Binding-site contacts:
Ligand atom C4 contacts residue ASN17 of chain 1.A at 4.3 Å.
Ligand atom C8 contacts residue VAL16 of chain 1.A at 4.5 Å (hydrophobic).
Ligand atom C5 contacts residue ASN17 of chain 1.A at 3.7 Å.
Ligand atom C3 contacts residue ASN17 of chain 1.A at 3.8 Å.
Ligand atom C1 contacts residue ASN17 of chain 1.A at 1.5 Å.
Ligand atom N2 contacts residue CYS15 of chain 1.A at 3.7 Å.
Ligand atom O7 contacts residue ASN17 of chain 1.A at 3.7 Å.
Ligand atom C8 contacts residue CYS15 of chain 1.A at 3.5 Å (hydrophobic).
Ligand atom C2 contacts residue ASN17 of chain 1.A at 2.5 Å.
Ligand atom C7 contacts residue CYS15 of chain 1.A at 4.1 Å (hydrophobic).
Ligand atom C7 contacts residue ASN17 of chain 1.A at 3.5 Å.
Ligand atom O5 contacts residue ASN17 of chain 1.A at 2.4 Å (h-bond).
Ligand atom N2 contacts residue ASN17 of chain 1.A at 2.9 Å (h-bond).

The protein below binds the small molecule below.
Small molecule (SMILES): CC(=O)N[C@@H]1[C@@H](O)[C@H](O)[C@@H](CO)O[C@H]1O

Sequence of chain 1.A:
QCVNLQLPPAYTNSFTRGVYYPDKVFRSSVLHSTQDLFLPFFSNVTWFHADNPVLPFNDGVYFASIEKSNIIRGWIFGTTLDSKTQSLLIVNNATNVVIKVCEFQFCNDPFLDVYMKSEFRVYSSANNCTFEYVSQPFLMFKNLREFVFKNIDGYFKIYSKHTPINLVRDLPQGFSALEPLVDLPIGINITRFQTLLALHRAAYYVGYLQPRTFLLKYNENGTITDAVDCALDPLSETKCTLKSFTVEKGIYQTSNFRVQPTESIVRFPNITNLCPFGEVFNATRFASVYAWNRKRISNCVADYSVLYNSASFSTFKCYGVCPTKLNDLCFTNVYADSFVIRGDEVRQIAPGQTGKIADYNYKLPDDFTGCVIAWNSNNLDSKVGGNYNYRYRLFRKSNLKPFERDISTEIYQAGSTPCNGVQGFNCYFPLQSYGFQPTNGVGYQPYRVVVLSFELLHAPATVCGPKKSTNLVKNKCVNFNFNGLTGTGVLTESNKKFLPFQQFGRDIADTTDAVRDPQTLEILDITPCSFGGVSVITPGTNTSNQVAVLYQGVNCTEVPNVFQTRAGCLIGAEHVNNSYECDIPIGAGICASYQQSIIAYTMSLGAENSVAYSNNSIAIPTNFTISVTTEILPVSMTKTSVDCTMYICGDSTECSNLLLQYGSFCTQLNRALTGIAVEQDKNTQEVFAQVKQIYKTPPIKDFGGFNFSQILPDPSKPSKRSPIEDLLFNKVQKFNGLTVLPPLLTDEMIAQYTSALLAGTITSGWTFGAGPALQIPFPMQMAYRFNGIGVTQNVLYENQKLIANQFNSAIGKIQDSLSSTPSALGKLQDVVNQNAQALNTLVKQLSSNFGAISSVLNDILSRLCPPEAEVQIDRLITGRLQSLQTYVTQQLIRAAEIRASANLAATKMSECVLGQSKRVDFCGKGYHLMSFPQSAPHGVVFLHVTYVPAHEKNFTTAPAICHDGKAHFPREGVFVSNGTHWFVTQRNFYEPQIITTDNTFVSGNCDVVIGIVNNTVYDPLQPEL